Binding-site contacts:
Ligand atom C1 contacts residue THR156 of chain 8.C at 3.6 Å.
Ligand atom C7 contacts residue ASN154 of chain 8.C at 3.3 Å.
Ligand atom C8 contacts residue ASN154 of chain 8.C at 3.6 Å.
Ligand atom O5 contacts residue ASN154 of chain 8.C at 4.0 Å.
Ligand atom C2 contacts residue ASN154 of chain 8.C at 3.5 Å.
Ligand atom O7 contacts residue ASN154 of chain 8.C at 2.6 Å (h-bond).
Ligand atom C1 contacts residue ASN154 of chain 8.C at 3.4 Å.
Ligand atom C6 contacts residue MET151 of chain 8.C at 4.5 Å (hydrophobic).
Ligand atom C7 contacts residue THR156 of chain 8.C at 3.9 Å.
Ligand atom N2 contacts residue ASN154 of chain 8.C at 3.8 Å.
Ligand atom N2 contacts residue THR156 of chain 8.C at 3.6 Å (h-bond).
Ligand atom C8 contacts residue THR156 of chain 8.C at 4.0 Å.
Ligand atom O6 contacts residue MET151 of chain 8.C at 3.4 Å.
Ligand atom C2 contacts residue THR156 of chain 8.C at 4.2 Å.

Sequence of chain 8.C:
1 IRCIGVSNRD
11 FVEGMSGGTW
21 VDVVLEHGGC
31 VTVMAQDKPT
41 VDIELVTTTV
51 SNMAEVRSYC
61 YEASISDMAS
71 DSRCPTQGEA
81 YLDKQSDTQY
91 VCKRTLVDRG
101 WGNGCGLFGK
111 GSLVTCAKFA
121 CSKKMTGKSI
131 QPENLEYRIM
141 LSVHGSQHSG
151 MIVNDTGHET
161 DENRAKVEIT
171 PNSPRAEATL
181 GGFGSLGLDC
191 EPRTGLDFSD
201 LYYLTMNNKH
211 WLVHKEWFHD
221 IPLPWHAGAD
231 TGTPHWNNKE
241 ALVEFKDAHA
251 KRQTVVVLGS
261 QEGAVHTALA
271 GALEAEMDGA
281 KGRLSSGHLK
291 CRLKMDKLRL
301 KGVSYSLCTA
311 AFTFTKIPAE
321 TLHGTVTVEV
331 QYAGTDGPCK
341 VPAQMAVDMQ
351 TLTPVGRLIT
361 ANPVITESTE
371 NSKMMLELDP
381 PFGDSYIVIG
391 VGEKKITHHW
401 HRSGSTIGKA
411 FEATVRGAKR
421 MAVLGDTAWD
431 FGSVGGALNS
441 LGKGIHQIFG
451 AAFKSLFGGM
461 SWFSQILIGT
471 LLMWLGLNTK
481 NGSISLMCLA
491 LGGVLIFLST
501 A

This small molecule binds to this protein.
Small molecule (SMILES): CC(=O)N[C@H]1[C@H](O[C@H]2[C@H](O)[C@@H](NC(C)=O)CO[C@@H]2CO)O[C@H](CO)[C@@H](O)[C@@H]1O